The protein below binds the small molecule below.
Small molecule (SMILES): CC(=O)N[C@@H]1[C@@H](O)[C@H](O)[C@@H](CO)O[C@H]1O

Binding-site contacts:
Ligand atom C3 contacts residue ASN431 of chain 1.A at 2.7 Å.
Ligand atom C6 contacts residue ASN431 of chain 1.A at 3.9 Å.
Ligand atom O5 contacts residue ASN431 of chain 1.A at 2.5 Å (h-bond).
Ligand atom O6 contacts residue NAG1 of chain 1.M at 3.3 Å.
Ligand atom C1 contacts residue ASN431 of chain 1.A at 1.7 Å.
Ligand atom N2 contacts residue ASN431 of chain 1.A at 2.7 Å (h-bond).
Ligand atom O7 contacts residue ASN431 of chain 1.A at 3.0 Å (h-bond).
Ligand atom C7 contacts residue ASN431 of chain 1.A at 3.2 Å.
Ligand atom N2 contacts residue SER276 of chain 1.A at 3.7 Å.
Ligand atom C4 contacts residue ASN431 of chain 1.A at 3.2 Å.
Ligand atom C8 contacts residue SER276 of chain 1.A at 3.4 Å.
Ligand atom O7 contacts residue SER276 of chain 1.A at 2.5 Å (h-bond).
Ligand atom C6 contacts residue NAG1 of chain 1.M at 3.6 Å.
Ligand atom C2 contacts residue ASN431 of chain 1.A at 2.5 Å.
Ligand atom O4 contacts residue ASN431 of chain 1.A at 3.3 Å (h-bond).
Ligand atom C7 contacts residue SER276 of chain 1.A at 2.9 Å.
Ligand atom O6 contacts residue ASN431 of chain 1.A at 4.1 Å.
Ligand atom C5 contacts residue ASN431 of chain 1.A at 2.7 Å.
Ligand atom O3 contacts residue ASN431 of chain 1.A at 4.0 Å.

Sequence of chain 1.A:
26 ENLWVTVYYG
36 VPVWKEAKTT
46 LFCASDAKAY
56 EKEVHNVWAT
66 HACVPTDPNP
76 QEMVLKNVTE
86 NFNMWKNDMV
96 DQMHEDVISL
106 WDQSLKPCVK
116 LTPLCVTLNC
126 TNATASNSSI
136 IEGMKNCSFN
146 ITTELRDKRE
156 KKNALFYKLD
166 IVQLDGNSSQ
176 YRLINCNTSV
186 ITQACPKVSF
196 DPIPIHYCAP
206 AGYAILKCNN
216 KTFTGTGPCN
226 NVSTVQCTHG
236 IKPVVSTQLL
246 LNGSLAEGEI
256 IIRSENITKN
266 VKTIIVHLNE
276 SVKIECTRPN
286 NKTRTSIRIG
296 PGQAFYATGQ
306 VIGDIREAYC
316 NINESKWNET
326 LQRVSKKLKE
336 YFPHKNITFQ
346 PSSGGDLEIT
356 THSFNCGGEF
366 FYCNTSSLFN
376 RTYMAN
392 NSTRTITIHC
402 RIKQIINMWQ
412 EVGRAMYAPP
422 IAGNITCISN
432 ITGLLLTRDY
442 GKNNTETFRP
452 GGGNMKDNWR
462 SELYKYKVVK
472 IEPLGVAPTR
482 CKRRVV